Sequence of chain 1.A:
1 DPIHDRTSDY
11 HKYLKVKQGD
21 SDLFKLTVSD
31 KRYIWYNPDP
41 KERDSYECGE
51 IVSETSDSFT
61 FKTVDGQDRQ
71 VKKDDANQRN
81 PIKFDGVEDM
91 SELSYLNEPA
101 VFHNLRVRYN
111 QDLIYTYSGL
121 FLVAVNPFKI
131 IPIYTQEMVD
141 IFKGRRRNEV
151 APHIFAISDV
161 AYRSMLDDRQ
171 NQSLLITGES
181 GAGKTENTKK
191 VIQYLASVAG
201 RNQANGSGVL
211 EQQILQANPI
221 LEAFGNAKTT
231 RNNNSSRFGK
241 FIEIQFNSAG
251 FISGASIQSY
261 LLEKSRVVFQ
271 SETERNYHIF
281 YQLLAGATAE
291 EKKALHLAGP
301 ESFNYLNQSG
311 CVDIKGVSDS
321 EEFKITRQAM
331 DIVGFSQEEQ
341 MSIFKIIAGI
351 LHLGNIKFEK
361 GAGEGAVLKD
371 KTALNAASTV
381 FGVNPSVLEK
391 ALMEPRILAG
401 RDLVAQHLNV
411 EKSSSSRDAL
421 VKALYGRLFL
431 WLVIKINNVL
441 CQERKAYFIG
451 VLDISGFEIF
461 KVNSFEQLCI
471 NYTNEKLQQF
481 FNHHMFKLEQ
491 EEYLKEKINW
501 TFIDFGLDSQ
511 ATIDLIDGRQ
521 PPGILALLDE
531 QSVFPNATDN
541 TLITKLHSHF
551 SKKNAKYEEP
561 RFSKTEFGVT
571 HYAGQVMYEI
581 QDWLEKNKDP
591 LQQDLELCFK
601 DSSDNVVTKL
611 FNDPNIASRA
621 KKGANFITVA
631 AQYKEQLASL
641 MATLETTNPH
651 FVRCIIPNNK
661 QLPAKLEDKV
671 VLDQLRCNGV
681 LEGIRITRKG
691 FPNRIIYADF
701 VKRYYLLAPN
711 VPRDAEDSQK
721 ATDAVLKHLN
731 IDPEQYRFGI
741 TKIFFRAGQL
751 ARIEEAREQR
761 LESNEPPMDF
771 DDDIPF

Binding-site contacts:
Ligand atom C8 contacts residue ASN126 of chain 1.A at 3.0 Å.
Ligand atom O3B contacts residue GLY181 of chain 1.A at 2.5 Å (h-bond).
Ligand atom O1B contacts residue GLY183 of chain 1.A at 2.8 Å (h-bond).
Ligand atom C1' contacts residue ASN126 of chain 1.A at 3.5 Å.
Ligand atom O2G contacts residue GLY456 of chain 1.A at 2.4 Å (h-bond).
Ligand atom O3G contacts residue SER236 of chain 1.A at 2.6 Å (h-bond).
Ligand atom O1A contacts residue GLU186 of chain 1.A at 3.0 Å (salt-bridge).
Ligand atom O3A contacts residue GLY181 of chain 1.A at 3.4 Å.
Ligand atom O1G contacts residue SER235 of chain 1.A at 2.6 Å (h-bond).
Ligand atom C2 contacts residue LYS129 of chain 1.A at 3.0 Å.
Ligand atom O3A contacts residue GLY183 of chain 1.A at 3.6 Å.
Ligand atom PB contacts residue GLY181 of chain 1.A at 3.6 Å.
Ligand atom O2B contacts residue MG1 of chain 1.D at 2.2 Å.
Ligand atom O2G contacts residue SER180 of chain 1.A at 3.2 Å.
Ligand atom O3G contacts residue MG1 of chain 1.D at 1.8 Å.
Ligand atom N7 contacts residue GLU186 of chain 1.A at 3.5 Å.
Ligand atom C6 contacts residue PRO127 of chain 1.A at 3.6 Å (hydrophobic).
Ligand atom O4' contacts residue PHE128 of chain 1.A at 3.2 Å.
Ligand atom C8 contacts residue GLU186 of chain 1.A at 3.5 Å.
Ligand atom O2B contacts residue LYS184 of chain 1.A at 3.6 Å.
Ligand atom O2G contacts residue LYS184 of chain 1.A at 2.5 Å (salt-bridge).
Ligand atom O4' contacts residue ASN126 of chain 1.A at 3.0 Å (h-bond).
Ligand atom O3B contacts residue ASN232 of chain 1.A at 3.0 Å (h-bond).
Ligand atom O1G contacts residue SER180 of chain 1.A at 2.4 Å (h-bond).
Ligand atom O1A contacts residue GLY183 of chain 1.A at 2.9 Å.
Ligand atom C4 contacts residue ASN126 of chain 1.A at 3.5 Å.
Ligand atom N1 contacts residue PRO127 of chain 1.A at 3.6 Å.
Ligand atom O2G contacts residue SER455 of chain 1.A at 3.6 Å.
Ligand atom O2B contacts residue THR185 of chain 1.A at 3.1 Å (h-bond).
Ligand atom O1B contacts residue ALA182 of chain 1.A at 3.3 Å (h-bond).
Ligand atom N7 contacts residue ASN126 of chain 1.A at 3.4 Å (h-bond).
Ligand atom N6 contacts residue TYR134 of chain 1.A at 3.0 Å (h-bond).
Ligand atom N9 contacts residue ASN126 of chain 1.A at 3.1 Å (h-bond).
Ligand atom O3A contacts residue ASN232 of chain 1.A at 3.2 Å (h-bond).
Ligand atom O1A contacts residue THR185 of chain 1.A at 2.8 Å (h-bond).
Ligand atom O1B contacts residue LYS184 of chain 1.A at 2.7 Å (salt-bridge).
Ligand atom PB contacts residue MG1 of chain 1.D at 3.5 Å.
Ligand atom O1A contacts residue LYS184 of chain 1.A at 3.4 Å (salt-bridge).
Ligand atom O1G contacts residue ASN232 of chain 1.A at 3.0 Å (h-bond).
Ligand atom O3B contacts residue SER180 of chain 1.A at 3.5 Å.

This protein binds this small molecule.
Small molecule (SMILES): Nc1ncnc2c1ncn2[C@@H]1O[C@H](CO[P](=O)(O)O[P](=O)(O)O[V](=O)(O)O)[C@@H](O)[C@H]1O